Binding-site contacts:
Ligand atom C9 contacts residue HIS118 of chain 1.A at 3.5 Å.
Ligand atom C3 contacts residue HIS118 of chain 1.A at 3.4 Å.
Ligand atom O2' contacts residue VAL117 of chain 1.A at 4.0 Å.
Ligand atom C4' contacts residue GLN10 of chain 1.A at 3.8 Å.
Ligand atom N3' contacts residue GLN10 of chain 1.A at 2.8 Å (h-bond).
Ligand atom C2' contacts residue HIS118 of chain 1.A at 4.0 Å.
Ligand atom N3' contacts residue VAL117 of chain 1.A at 4.3 Å.
Ligand atom O1S contacts residue ASN66 of chain 1.A at 3.0 Å (h-bond).
Ligand atom C5 contacts residue HIS118 of chain 1.A at 3.5 Å.
Ligand atom C4 contacts residue HIS118 of chain 1.A at 3.3 Å.
Ligand atom O2' contacts residue HIS11 of chain 1.A at 2.8 Å (h-bond).
Ligand atom C4' contacts residue LYS6 of chain 1.A at 4.0 Å.
Ligand atom O2' contacts residue HIS118 of chain 1.A at 3.3 Å.
Ligand atom S contacts residue HIS118 of chain 1.A at 4.2 Å.
Ligand atom C5' contacts residue LYS6 of chain 1.A at 3.5 Å.
Ligand atom C10 contacts residue HIS118 of chain 1.A at 3.2 Å.
Ligand atom S contacts residue ASN66 of chain 1.A at 4.0 Å.
Ligand atom C2' contacts residue GLN10 of chain 1.A at 3.5 Å.
Ligand atom C1' contacts residue LYS40 of chain 1.A at 4.3 Å.
Ligand atom C8 contacts residue HIS118 of chain 1.A at 3.7 Å.
Ligand atom O2' contacts residue PHE119 of chain 1.A at 2.9 Å (h-bond).
Ligand atom C2' contacts residue HIS11 of chain 1.A at 2.5 Å.
Ligand atom O1S contacts residue HIS118 of chain 1.A at 4.0 Å.
Ligand atom O1S contacts residue GLN68 of chain 1.A at 4.3 Å.
Ligand atom C2 contacts residue HIS118 of chain 1.A at 3.6 Å.
Ligand atom C1' contacts residue GLN10 of chain 1.A at 3.4 Å.
Ligand atom C4' contacts residue VAL117 of chain 1.A at 3.4 Å (hydrophobic).
Ligand atom N3' contacts residue HIS11 of chain 1.A at 3.5 Å (h-bond).
Ligand atom C1' contacts residue ASN43 of chain 1.A at 4.2 Å.
Ligand atom N6' contacts residue HIS118 of chain 1.A at 4.0 Å.
Ligand atom O3S contacts residue ASN66 of chain 1.A at 3.9 Å.
Ligand atom C5' contacts residue GLN10 of chain 1.A at 3.9 Å.
Ligand atom C7 contacts residue VAL117 of chain 1.A at 4.0 Å (hydrophobic).
Ligand atom C6 contacts residue HIS118 of chain 1.A at 3.9 Å.
Ligand atom C1 contacts residue HIS118 of chain 1.A at 3.5 Å.
Ligand atom C7 contacts residue HIS118 of chain 1.A at 3.7 Å.
Ligand atom O2' contacts residue PHE7 of chain 1.A at 3.8 Å.
Ligand atom C2' contacts residue PHE119 of chain 1.A at 4.0 Å (hydrophobic).
Ligand atom C1' contacts residue HIS11 of chain 1.A at 1.5 Å.
Ligand atom C6 contacts residue VAL117 of chain 1.A at 3.6 Å (hydrophobic).

A protein and the small-molecule ligand that binds it are described below.
Small molecule (SMILES): CC(=O)NCCNc1cccc2c(S(=O)(=O)O)cccc12

Sequence of chain 1.A:
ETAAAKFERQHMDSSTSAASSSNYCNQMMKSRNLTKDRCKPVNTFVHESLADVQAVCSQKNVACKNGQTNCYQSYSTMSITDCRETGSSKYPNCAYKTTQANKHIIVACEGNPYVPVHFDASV